Binding-site contacts:
Ligand atom O3 contacts residue GLU56 of chain 1.A at 4.1 Å.
Ligand atom O1 contacts residue GLU56 of chain 1.A at 2.2 Å (salt-bridge).
Ligand atom O3 contacts residue ASN57 of chain 1.A at 2.7 Å (h-bond).
Ligand atom C4 contacts residue ASN57 of chain 1.A at 4.1 Å.
Ligand atom C1 contacts residue ASN57 of chain 1.A at 4.2 Å.
Ligand atom C1 contacts residue LYS53 of chain 1.A at 4.0 Å.
Ligand atom C3 contacts residue ASN57 of chain 1.A at 4.2 Å.
Ligand atom O1 contacts residue LYS53 of chain 1.A at 3.7 Å.
Ligand atom C4 contacts residue GLU56 of chain 1.A at 2.8 Å.
Ligand atom C3 contacts residue GLU56 of chain 1.A at 4.0 Å.
Ligand atom C2 contacts residue GLU56 of chain 1.A at 4.3 Å.
Ligand atom C1 contacts residue GLU56 of chain 1.A at 3.0 Å.

This small molecule binds to this protein.
Small molecule (SMILES): C[C@H](O)CCO

Sequence of chain 1.A:
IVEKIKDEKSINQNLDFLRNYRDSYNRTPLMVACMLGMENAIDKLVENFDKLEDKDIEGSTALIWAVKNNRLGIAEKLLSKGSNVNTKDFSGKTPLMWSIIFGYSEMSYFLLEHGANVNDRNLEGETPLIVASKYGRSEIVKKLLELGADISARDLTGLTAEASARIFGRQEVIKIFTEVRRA